Binding-site contacts:
Ligand atom C5 contacts residue PRO128 of chain 1.B at 3.9 Å (hydrophobic).
Ligand atom O12 contacts residue GLY32 of chain 1.B at 3.0 Å (h-bond).
Ligand atom C2 contacts residue TRP183 of chain 1.B at 3.4 Å (hydrophobic).
Ligand atom C1P contacts residue SER102 of chain 1.B at 3.4 Å.
Ligand atom O2 contacts residue TYR187 of chain 1.B at 3.5 Å.
Ligand atom C8P contacts residue PHE243 of chain 1.B at 3.7 Å (hydrophobic).
Ligand atom C9P contacts residue PHE243 of chain 1.B at 4.0 Å (hydrophobic).
Ligand atom C2P contacts residue GOL1 of chain 1.F at 3.8 Å.
Ligand atom O2 contacts residue SER103 of chain 1.B at 3.2 Å (h-bond).
Ligand atom O10 contacts residue SER102 of chain 1.B at 2.8 Å (h-bond).
Ligand atom O6P contacts residue ALA242 of chain 1.B at 3.8 Å.
Ligand atom C7P contacts residue VAL158 of chain 1.B at 4.0 Å (hydrophobic).
Ligand atom O12 contacts residue SER102 of chain 1.B at 2.8 Å (h-bond).
Ligand atom O4 contacts residue PRO192 of chain 1.B at 3.2 Å.
Ligand atom C3 contacts residue ILE191 of chain 1.B at 3.8 Å (hydrophobic).
Ligand atom C6P contacts residue VAL158 of chain 1.B at 3.9 Å (hydrophobic).
Ligand atom C1 contacts residue SER102 of chain 1.B at 3.0 Å.
Ligand atom C9P contacts residue SER102 of chain 1.B at 3.9 Å.
Ligand atom C8P contacts residue MET154 of chain 1.B at 3.7 Å (hydrophobic).
Ligand atom C12 contacts residue SER102 of chain 1.B at 2.5 Å.
Ligand atom C3 contacts residue TRP183 of chain 1.B at 3.8 Å (hydrophobic).
Ligand atom C11 contacts residue ASP31 of chain 1.B at 3.7 Å.
Ligand atom O4 contacts residue PRO188 of chain 1.B at 3.3 Å.
Ligand atom C9P contacts residue ALA242 of chain 1.B at 3.9 Å (hydrophobic).
Ligand atom C1 contacts residue TRP183 of chain 1.B at 3.7 Å (hydrophobic).
Ligand atom C6 contacts residue SER102 of chain 1.B at 3.5 Å.
Ligand atom C8P contacts residue VAL158 of chain 1.B at 4.0 Å (hydrophobic).
Ligand atom C11 contacts residue GLY32 of chain 1.B at 4.0 Å.
Ligand atom C4 contacts residue PRO188 of chain 1.B at 4.0 Å (hydrophobic).
Ligand atom O2 contacts residue GLY32 of chain 1.B at 3.9 Å.
Ligand atom O12 contacts residue TRP183 of chain 1.B at 4.0 Å.
Ligand atom C7P contacts residue MET154 of chain 1.B at 3.8 Å (hydrophobic).
Ligand atom O12 contacts residue SER103 of chain 1.B at 3.4 Å (h-bond).
Ligand atom O6P contacts residue VAL158 of chain 1.B at 3.6 Å.
Ligand atom C2 contacts residue SER102 of chain 1.B at 4.0 Å.
Ligand atom C10 contacts residue SER102 of chain 1.B at 3.3 Å.
Ligand atom C5 contacts residue GOL1 of chain 1.F at 3.9 Å.
Ligand atom O2 contacts residue TRP183 of chain 1.B at 2.9 Å (h-bond).
Ligand atom C12 contacts residue TRP183 of chain 1.B at 4.0 Å (hydrophobic).
Ligand atom C11 contacts residue LEU33 of chain 1.B at 3.8 Å (hydrophobic).

A protein and the small-molecule ligand that binds it are described below.
Small molecule (SMILES): C[C@H]1CCCC(=O)CCC/C=C/c2cc(O)cc(O)c2C(=O)O1

Sequence of chain 1.B:
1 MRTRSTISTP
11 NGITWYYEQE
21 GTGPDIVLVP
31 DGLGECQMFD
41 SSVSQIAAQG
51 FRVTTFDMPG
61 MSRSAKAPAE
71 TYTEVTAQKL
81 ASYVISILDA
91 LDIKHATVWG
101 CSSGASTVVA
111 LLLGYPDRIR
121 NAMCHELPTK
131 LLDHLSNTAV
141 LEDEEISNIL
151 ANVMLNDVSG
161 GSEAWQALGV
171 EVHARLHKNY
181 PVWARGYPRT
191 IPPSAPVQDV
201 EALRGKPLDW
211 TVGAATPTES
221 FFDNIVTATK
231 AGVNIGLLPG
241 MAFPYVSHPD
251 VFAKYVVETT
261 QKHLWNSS